Sequence of chain 1.A:
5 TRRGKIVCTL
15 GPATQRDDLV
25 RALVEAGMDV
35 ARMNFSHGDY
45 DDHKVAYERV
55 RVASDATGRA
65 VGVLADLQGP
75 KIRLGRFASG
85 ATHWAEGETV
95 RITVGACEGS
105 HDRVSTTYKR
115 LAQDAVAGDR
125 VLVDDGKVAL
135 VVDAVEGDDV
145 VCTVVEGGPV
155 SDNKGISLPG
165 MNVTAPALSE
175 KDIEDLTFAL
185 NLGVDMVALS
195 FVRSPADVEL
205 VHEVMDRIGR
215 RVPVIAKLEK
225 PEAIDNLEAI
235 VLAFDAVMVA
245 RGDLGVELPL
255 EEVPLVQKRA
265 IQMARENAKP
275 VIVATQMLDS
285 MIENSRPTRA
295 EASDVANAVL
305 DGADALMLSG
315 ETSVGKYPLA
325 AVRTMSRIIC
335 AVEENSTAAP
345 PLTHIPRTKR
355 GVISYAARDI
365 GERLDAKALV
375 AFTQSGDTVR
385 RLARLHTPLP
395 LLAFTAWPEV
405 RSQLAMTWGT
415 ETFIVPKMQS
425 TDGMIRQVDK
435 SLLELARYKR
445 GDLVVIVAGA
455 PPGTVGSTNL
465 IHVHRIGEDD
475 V

Binding-site contacts:
Ligand atom O4 contacts residue MET242 of chain 1.A at 4.4 Å.
Ligand atom C2 contacts residue MG1 of chain 1.E at 2.9 Å.
Ligand atom C1 contacts residue GLY246 of chain 1.A at 3.6 Å.
Ligand atom C1 contacts residue ASP247 of chain 1.A at 3.8 Å.
Ligand atom O3 contacts residue THR279 of chain 1.A at 2.5 Å (h-bond).
Ligand atom O2 contacts residue GLU223 of chain 1.A at 3.2 Å (salt-bridge).
Ligand atom O4 contacts residue MG1 of chain 1.E at 4.1 Å.
Ligand atom O1 contacts residue MG1 of chain 1.E at 2.1 Å.
Ligand atom C1 contacts residue ARG245 of chain 1.A at 4.1 Å.
Ligand atom O1 contacts residue GLY246 of chain 1.A at 3.7 Å.
Ligand atom O3 contacts residue ASP247 of chain 1.A at 3.9 Å.
Ligand atom O4 contacts residue LYS221 of chain 1.A at 4.0 Å.
Ligand atom O3 contacts residue MG1 of chain 1.E at 4.1 Å.
Ligand atom O2 contacts residue LYS221 of chain 1.A at 2.8 Å (salt-bridge).
Ligand atom O1 contacts residue ALA244 of chain 1.A at 3.5 Å (h-bond).
Ligand atom C1 contacts residue THR279 of chain 1.A at 3.4 Å.
Ligand atom O1 contacts residue GLU223 of chain 1.A at 3.0 Å (salt-bridge).
Ligand atom C1 contacts residue MG1 of chain 1.E at 2.9 Å.
Ligand atom O2 contacts residue ALA244 of chain 1.A at 3.8 Å.
Ligand atom O2 contacts residue ASP247 of chain 1.A at 4.1 Å.
Ligand atom O4 contacts residue MET311 of chain 1.A at 4.1 Å.
Ligand atom O3 contacts residue GLY246 of chain 1.A at 2.8 Å (h-bond).
Ligand atom O4 contacts residue THR279 of chain 1.A at 3.1 Å (h-bond).
Ligand atom C2 contacts residue GLU223 of chain 1.A at 3.9 Å.
Ligand atom C2 contacts residue ALA244 of chain 1.A at 3.6 Å (hydrophobic).
Ligand atom O3 contacts residue ARG245 of chain 1.A at 3.2 Å (salt-bridge).
Ligand atom O2 contacts residue MG1 of chain 1.E at 2.2 Å.
Ligand atom C2 contacts residue THR279 of chain 1.A at 3.7 Å.
Ligand atom C1 contacts residue GLU223 of chain 1.A at 3.7 Å.
Ligand atom O3 contacts residue ALA244 of chain 1.A at 3.1 Å.
Ligand atom C2 contacts residue LYS221 of chain 1.A at 3.8 Å.
Ligand atom O4 contacts residue ALA244 of chain 1.A at 4.1 Å.
Ligand atom O1 contacts residue ASP247 of chain 1.A at 2.9 Å (salt-bridge).
Ligand atom C1 contacts residue ALA244 of chain 1.A at 3.5 Å (hydrophobic).
Ligand atom O4 contacts residue ALA278 of chain 1.A at 4.4 Å.

This small molecule binds to this protein.
Small molecule (SMILES): O=C([O-])C(=O)[O-]